Sequence of chain 1.P:
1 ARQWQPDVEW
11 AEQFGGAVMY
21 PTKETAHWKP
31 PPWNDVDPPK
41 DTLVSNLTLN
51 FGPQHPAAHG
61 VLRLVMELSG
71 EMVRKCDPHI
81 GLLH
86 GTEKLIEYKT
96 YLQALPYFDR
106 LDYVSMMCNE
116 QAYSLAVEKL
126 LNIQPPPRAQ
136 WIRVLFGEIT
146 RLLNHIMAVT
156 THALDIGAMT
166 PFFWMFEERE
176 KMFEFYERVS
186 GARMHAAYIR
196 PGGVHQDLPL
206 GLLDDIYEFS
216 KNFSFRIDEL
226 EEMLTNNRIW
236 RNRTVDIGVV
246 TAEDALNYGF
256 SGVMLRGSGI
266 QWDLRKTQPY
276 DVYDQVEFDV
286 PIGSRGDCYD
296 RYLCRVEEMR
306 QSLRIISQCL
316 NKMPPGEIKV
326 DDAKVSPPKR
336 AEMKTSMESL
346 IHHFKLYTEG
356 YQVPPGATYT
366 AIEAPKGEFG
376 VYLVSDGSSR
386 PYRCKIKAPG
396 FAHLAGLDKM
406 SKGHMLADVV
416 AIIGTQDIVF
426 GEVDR

Sequence of chain 1.C:
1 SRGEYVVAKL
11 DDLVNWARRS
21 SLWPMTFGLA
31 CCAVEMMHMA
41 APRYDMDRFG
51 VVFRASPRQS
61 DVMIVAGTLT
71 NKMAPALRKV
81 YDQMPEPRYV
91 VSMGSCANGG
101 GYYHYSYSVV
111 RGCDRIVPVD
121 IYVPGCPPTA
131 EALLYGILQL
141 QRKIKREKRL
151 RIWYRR

Binding-site contacts:
Ligand atom CM2 contacts residue THR156 of chain 1.P at 3.5 Å.
Ligand atom C38 contacts residue TRP23 of chain 1.C at 3.6 Å (hydrophobic).
Ligand atom C51 contacts residue ALA18 of chain 1.PA at 3.6 Å (hydrophobic).
Ligand atom CM5 contacts residue ALA33 of chain 1.C at 3.4 Å (hydrophobic).
Ligand atom C13 contacts residue PHE53 of chain 1.C at 3.6 Å (hydrophobic).
Ligand atom C8 contacts residue MET37 of chain 1.C at 3.5 Å (hydrophobic).
Ligand atom C1 contacts residue HIS59 of chain 1.P at 3.5 Å.
Ligand atom C35 contacts residue ARG25 of chain 1.PA at 3.2 Å.
Ligand atom C56 contacts residue PLX1 of chain 1.JB at 3.7 Å.
Ligand atom C25 contacts residue MET164 of chain 1.P at 3.6 Å (hydrophobic).
Ligand atom C2 contacts residue HIS59 of chain 1.P at 3.5 Å.
Ligand atom C36 contacts residue TRP23 of chain 1.C at 3.6 Å (hydrophobic).
Ligand atom C38 contacts residue ASP51 of chain 1.PA at 3.8 Å.
Ligand atom C3 contacts residue HIS59 of chain 1.P at 3.4 Å.
Ligand atom O4 contacts residue TYR108 of chain 1.P at 3.1 Å (h-bond).
Ligand atom C48 contacts residue MET225 of chain 1.PA at 3.6 Å (hydrophobic).
Ligand atom C40 contacts residue PHE224 of chain 1.PA at 3.5 Å (hydrophobic).
Ligand atom C1 contacts residue MET37 of chain 1.C at 3.7 Å (hydrophobic).
Ligand atom O2 contacts residue HIS59 of chain 1.P at 2.6 Å (h-bond).
Ligand atom CM2 contacts residue HIS59 of chain 1.P at 3.5 Å.
Ligand atom C24 contacts residue ARG34 of chain 1.PA at 3.5 Å.
Ligand atom C25 contacts residue LEU28 of chain 1.PA at 3.6 Å (hydrophobic).
Ligand atom C49 contacts residue PEE1 of chain 1.YA at 3.7 Å.
Ligand atom C33 contacts residue PHE224 of chain 1.PA at 3.5 Å (hydrophobic).
Ligand atom C55 contacts residue PLX1 of chain 1.ZA at 3.7 Å.
Ligand atom C10 contacts residue THR26 of chain 1.C at 3.7 Å.
Ligand atom CM5 contacts residue GLY28 of chain 1.C at 3.3 Å.
Ligand atom C25 contacts residue ARG34 of chain 1.PA at 3.3 Å.
Ligand atom C6 contacts residue GLY60 of chain 1.P at 3.6 Å.
Ligand atom C10 contacts residue PHE27 of chain 1.C at 3.5 Å (hydrophobic).
Ligand atom C41 contacts residue ASP51 of chain 1.PA at 3.6 Å.
Ligand atom O4 contacts residue HIS59 of chain 1.P at 3.8 Å.
Ligand atom C10 contacts residue GLY28 of chain 1.C at 3.4 Å.
Ligand atom C5 contacts residue GLY60 of chain 1.P at 3.6 Å.
Ligand atom C53 contacts residue PEE1 of chain 1.YA at 3.6 Å.
Ligand atom C32 contacts residue ARG25 of chain 1.PA at 3.7 Å.
Ligand atom C37 contacts residue PHE224 of chain 1.PA at 3.6 Å (hydrophobic).
Ligand atom C40 contacts residue LEU55 of chain 1.PA at 3.7 Å (hydrophobic).
Ligand atom C4 contacts residue HIS59 of chain 1.P at 3.5 Å.
Ligand atom CM5 contacts residue GLY60 of chain 1.P at 3.6 Å.

The small molecule below binds the protein below.
Small molecule (SMILES): COC1=C(OC)C(=O)C(C/C=C(/C)CCC=C(C)CC/C=C(/C)CC/C=C(\C)CC/C=C(\C)CC/C=C(\C)CC/C=C(/C)CCC=C(C)CCC=C(C)CCC=C(C)C)=C(C)C1=O

Sequence of chain 1.PA:
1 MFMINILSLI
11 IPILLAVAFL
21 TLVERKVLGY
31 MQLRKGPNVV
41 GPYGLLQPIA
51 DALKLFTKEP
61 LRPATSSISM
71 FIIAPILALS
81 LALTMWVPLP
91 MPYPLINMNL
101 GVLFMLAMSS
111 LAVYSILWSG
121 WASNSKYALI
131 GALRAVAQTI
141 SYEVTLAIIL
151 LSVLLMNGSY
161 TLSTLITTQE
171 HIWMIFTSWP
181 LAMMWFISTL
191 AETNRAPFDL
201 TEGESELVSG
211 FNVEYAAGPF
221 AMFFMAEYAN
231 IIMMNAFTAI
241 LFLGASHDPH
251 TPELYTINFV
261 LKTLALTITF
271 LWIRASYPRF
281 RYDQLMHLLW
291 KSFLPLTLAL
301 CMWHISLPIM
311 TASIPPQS